This small molecule binds to this protein.
Small molecule (SMILES): CC(=O)N[C@H]1[C@H](O[C@H]2[C@H](O)[C@@H](NC(C)=O)CO[C@@H]2CO)O[C@H](CO)[C@@H](O[C@@H]2O[C@H](CO)[C@@H](O)[C@H](O)[C@@H]2O)[C@@H]1O

Binding-site contacts:
Ligand atom C5 contacts residue ASN353 of chain 1.E at 3.6 Å.
Ligand atom C1 contacts residue ASN353 of chain 1.E at 1.4 Å.
Ligand atom O5 contacts residue ASN353 of chain 1.E at 2.4 Å (h-bond).
Ligand atom C2 contacts residue ASN353 of chain 1.E at 2.5 Å.
Ligand atom C7 contacts residue ASN353 of chain 1.E at 3.4 Å.
Ligand atom C3 contacts residue ASN353 of chain 1.E at 3.8 Å.
Ligand atom C8 contacts residue GLY350 of chain 1.E at 4.4 Å.
Ligand atom O6 contacts residue NAG2 of chain 1.GA at 2.8 Å (h-bond).
Ligand atom C6 contacts residue NAG2 of chain 1.GA at 3.6 Å.
Ligand atom C4 contacts residue ASN353 of chain 1.E at 4.3 Å.
Ligand atom N2 contacts residue ASN353 of chain 1.E at 2.9 Å (h-bond).
Ligand atom O7 contacts residue ASN353 of chain 1.E at 3.5 Å (h-bond).

Sequence of chain 1.E:
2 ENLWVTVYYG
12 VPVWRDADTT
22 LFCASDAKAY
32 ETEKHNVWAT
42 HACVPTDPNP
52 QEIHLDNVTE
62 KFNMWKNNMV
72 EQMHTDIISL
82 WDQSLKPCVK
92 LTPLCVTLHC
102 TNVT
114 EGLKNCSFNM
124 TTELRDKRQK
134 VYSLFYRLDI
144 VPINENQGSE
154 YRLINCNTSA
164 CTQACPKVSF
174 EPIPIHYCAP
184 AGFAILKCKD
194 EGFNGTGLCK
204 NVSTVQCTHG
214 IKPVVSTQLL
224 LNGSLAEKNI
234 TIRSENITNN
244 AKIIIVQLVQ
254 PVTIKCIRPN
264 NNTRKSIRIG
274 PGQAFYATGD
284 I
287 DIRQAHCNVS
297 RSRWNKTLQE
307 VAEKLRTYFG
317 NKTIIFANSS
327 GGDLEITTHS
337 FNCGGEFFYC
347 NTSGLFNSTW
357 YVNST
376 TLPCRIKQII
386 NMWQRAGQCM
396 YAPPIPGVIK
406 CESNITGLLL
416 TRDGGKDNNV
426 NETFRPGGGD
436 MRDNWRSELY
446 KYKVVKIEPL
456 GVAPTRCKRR